A small-molecule ligand and the protein it binds are described below.
Small molecule (SMILES): O=C(O)[C@@H]1O[C@@H](O[C@H]2[C@H](O)[C@@H](NS(=O)(=O)O)CO[C@@H]2COS(=O)(=O)O)[C@H](OS(=O)(=O)O)[C@@H](O)[C@@H]1O[C@H]1O[C@H](COS(=O)(=O)O)[C@@H](O)[C@H](O)[C@H]1NS(=O)(=O)O

Binding-site contacts:
Ligand atom O3S contacts residue ARG56 of chain 1.C at 3.7 Å.
Ligand atom O6S contacts residue TRP54 of chain 1.C at 3.5 Å.
Ligand atom O1S contacts residue GLU51 of chain 1.C at 3.0 Å (salt-bridge).
Ligand atom O2S contacts residue LYS53 of chain 1.C at 2.6 Å (salt-bridge).
Ligand atom O2S contacts residue GLU51 of chain 1.C at 3.6 Å (salt-bridge).
Ligand atom O1S contacts residue ARG56 of chain 1.C at 3.3 Å (salt-bridge).
Ligand atom O4S contacts residue LYS53 of chain 1.C at 4.2 Å.
Ligand atom O2 contacts residue ARG56 of chain 1.C at 4.2 Å.
Ligand atom S2 contacts residue TRP54 of chain 1.C at 4.2 Å.
Ligand atom S contacts residue GLU51 of chain 1.C at 4.0 Å.
Ligand atom O5S contacts residue LYS53 of chain 1.C at 3.6 Å.
Ligand atom S contacts residue ARG56 of chain 1.C at 4.1 Å.
Ligand atom O3 contacts residue ARG56 of chain 1.C at 3.6 Å.
Ligand atom C3 contacts residue ARG56 of chain 1.C at 4.0 Å.
Ligand atom O2S contacts residue LYS52 of chain 1.C at 3.5 Å.
Ligand atom O2 contacts residue LYS53 of chain 1.C at 3.9 Å.
Ligand atom O5 contacts residue LYS53 of chain 1.C at 4.0 Å.
Ligand atom S2 contacts residue LYS53 of chain 1.C at 4.2 Å.
Ligand atom O5S contacts residue TRP54 of chain 1.C at 3.9 Å.
Ligand atom O3S contacts residue LYS52 of chain 1.C at 3.9 Å.
Ligand atom O1S contacts residue LYS53 of chain 1.C at 4.3 Å.
Ligand atom O3S contacts residue LYS53 of chain 1.C at 4.3 Å.
Ligand atom O3S contacts residue GLU51 of chain 1.C at 4.2 Å.
Ligand atom C2 contacts residue ARG56 of chain 1.C at 4.2 Å.
Ligand atom N2 contacts residue ARG56 of chain 1.C at 3.2 Å (salt-bridge).
Ligand atom S contacts residue LYS53 of chain 1.C at 4.2 Å.
Ligand atom S1 contacts residue ARG56 of chain 1.C at 4.0 Å.
Ligand atom O5S contacts residue LYS52 of chain 1.C at 3.8 Å.
Ligand atom O2S contacts residue ARG56 of chain 1.C at 3.4 Å (salt-bridge).
Ligand atom O6B contacts residue LYS53 of chain 1.C at 3.8 Å.
Ligand atom O4S contacts residue TRP54 of chain 1.C at 3.5 Å.

Sequence of chain 1.C:
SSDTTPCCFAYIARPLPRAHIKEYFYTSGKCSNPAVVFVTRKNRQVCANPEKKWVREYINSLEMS